Binding-site contacts:
Ligand atom C7 contacts residue LEU192 of chain 48.E at 3.8 Å (hydrophobic).
Ligand atom O5 contacts residue ASN200 of chain 48.E at 2.5 Å (h-bond).
Ligand atom C6 contacts residue ASN200 of chain 48.E at 3.3 Å.
Ligand atom C1 contacts residue LEU192 of chain 48.E at 3.9 Å (hydrophobic).
Ligand atom C2 contacts residue ASN200 of chain 48.E at 2.5 Å.
Ligand atom O7 contacts residue ASN200 of chain 48.E at 3.3 Å (h-bond).
Ligand atom C3 contacts residue ASN200 of chain 48.E at 3.7 Å.
Ligand atom O7 contacts residue LYS203 of chain 48.E at 4.0 Å.
Ligand atom N2 contacts residue ASN200 of chain 48.E at 3.3 Å (h-bond).
Ligand atom C6 contacts residue LEU199 of chain 48.E at 4.1 Å (hydrophobic).
Ligand atom C2 contacts residue LEU192 of chain 48.E at 4.3 Å (hydrophobic).
Ligand atom C6 contacts residue SER197 of chain 48.E at 4.3 Å.
Ligand atom C7 contacts residue ASN200 of chain 48.E at 3.6 Å.
Ligand atom C1 contacts residue ASN200 of chain 48.E at 1.4 Å.
Ligand atom C4 contacts residue ASN200 of chain 48.E at 3.8 Å.
Ligand atom C8 contacts residue VAL205 of chain 48.E at 3.7 Å (hydrophobic).
Ligand atom C8 contacts residue LEU192 of chain 48.E at 3.7 Å (hydrophobic).
Ligand atom O6 contacts residue ASN200 of chain 48.E at 3.0 Å (h-bond).
Ligand atom C5 contacts residue ASN200 of chain 48.E at 3.3 Å.
Ligand atom O5 contacts residue SER197 of chain 48.E at 4.0 Å.
Ligand atom C5 contacts residue SER197 of chain 48.E at 4.2 Å.
Ligand atom N2 contacts residue LEU192 of chain 48.E at 3.5 Å.

A protein and the small-molecule ligand that binds it are described below.
Small molecule (SMILES): CC(=O)N[C@@H]1[C@@H](O)[C@H](O)[C@@H](CO)O[C@H]1O

Sequence of chain 48.E:
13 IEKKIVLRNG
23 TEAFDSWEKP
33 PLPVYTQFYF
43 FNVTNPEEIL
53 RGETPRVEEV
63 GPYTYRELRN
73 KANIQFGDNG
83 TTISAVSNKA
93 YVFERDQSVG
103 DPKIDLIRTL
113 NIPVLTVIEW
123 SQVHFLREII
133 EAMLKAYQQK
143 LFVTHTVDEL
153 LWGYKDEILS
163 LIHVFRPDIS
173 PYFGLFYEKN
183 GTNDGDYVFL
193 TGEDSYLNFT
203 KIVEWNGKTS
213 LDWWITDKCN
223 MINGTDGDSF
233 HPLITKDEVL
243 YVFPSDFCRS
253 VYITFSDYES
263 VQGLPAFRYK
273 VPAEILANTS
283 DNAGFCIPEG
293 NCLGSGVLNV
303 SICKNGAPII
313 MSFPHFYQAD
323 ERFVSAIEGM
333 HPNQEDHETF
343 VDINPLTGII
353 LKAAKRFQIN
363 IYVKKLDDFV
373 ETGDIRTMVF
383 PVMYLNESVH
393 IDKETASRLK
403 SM